This protein binds this small molecule.
Small molecule (SMILES): CC(=O)N[C@@H]1[C@@H](O)[C@H](O)[C@@H](CO)O[C@H]1O

Sequence of chain 1.A:
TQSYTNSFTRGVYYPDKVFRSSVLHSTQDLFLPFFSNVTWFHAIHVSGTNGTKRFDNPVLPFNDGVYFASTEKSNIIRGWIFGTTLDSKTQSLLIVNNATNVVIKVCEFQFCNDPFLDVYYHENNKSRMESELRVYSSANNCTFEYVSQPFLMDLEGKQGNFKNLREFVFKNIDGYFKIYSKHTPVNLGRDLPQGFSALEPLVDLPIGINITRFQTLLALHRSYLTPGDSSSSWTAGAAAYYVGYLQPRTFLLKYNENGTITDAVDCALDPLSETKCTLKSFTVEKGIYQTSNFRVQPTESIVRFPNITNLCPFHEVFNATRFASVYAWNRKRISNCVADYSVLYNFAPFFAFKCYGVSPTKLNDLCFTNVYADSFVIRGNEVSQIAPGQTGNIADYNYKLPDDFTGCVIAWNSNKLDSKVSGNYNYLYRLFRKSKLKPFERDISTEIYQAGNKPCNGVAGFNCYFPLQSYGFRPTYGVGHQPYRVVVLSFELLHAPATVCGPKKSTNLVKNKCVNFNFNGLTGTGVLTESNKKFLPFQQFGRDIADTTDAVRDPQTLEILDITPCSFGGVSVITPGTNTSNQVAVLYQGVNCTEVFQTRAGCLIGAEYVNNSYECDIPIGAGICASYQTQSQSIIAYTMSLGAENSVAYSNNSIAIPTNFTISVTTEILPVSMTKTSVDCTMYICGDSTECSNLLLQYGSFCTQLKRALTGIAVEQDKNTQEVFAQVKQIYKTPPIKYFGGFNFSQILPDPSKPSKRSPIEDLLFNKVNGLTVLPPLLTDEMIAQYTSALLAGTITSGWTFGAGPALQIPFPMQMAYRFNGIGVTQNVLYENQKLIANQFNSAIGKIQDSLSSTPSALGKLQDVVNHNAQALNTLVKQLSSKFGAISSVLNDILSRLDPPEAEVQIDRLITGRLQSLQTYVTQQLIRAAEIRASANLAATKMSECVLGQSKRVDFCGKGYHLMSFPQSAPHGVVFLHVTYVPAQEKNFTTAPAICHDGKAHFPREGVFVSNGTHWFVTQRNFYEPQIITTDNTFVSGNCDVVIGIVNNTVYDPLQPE

Binding-site contacts:
Ligand atom C2 contacts residue ASN328 of chain 1.A at 3.6 Å.
Ligand atom C7 contacts residue ASN328 of chain 1.A at 3.3 Å.
Ligand atom C1 contacts residue GLN577 of chain 1.A at 3.9 Å.
Ligand atom C1 contacts residue ASN328 of chain 1.A at 3.4 Å.
Ligand atom N2 contacts residue ASN328 of chain 1.A at 2.7 Å (h-bond).
Ligand atom C8 contacts residue ASN328 of chain 1.A at 2.9 Å.
Ligand atom O7 contacts residue ASN328 of chain 1.A at 4.3 Å.